Sequence of chain 28.C:
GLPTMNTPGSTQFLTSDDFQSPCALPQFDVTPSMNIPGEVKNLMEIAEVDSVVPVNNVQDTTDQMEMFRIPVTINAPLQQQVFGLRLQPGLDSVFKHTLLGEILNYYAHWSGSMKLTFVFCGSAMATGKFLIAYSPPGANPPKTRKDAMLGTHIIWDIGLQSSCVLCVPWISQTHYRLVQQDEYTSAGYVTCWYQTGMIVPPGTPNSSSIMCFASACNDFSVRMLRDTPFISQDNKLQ

Sequence of chain 27.C:
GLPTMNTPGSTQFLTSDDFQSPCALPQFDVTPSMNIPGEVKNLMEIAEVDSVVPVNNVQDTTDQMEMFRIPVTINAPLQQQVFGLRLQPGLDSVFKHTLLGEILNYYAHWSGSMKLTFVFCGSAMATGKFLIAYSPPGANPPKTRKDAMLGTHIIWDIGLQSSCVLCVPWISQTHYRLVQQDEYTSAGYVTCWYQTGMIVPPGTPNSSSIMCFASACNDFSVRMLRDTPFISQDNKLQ

Binding-site contacts:
Ligand atom C4C contacts residue MET117 of chain 27.A at 3.9 Å (hydrophobic).
Ligand atom N2 contacts residue THR97 of chain 27.A at 3.7 Å.
Ligand atom C5B contacts residue TYR146 of chain 27.A at 3.4 Å (hydrophobic).
Ligand atom C2A contacts residue TYR146 of chain 27.A at 3.7 Å (hydrophobic).
Ligand atom O1 contacts residue W711 of chain 27.F at 3.7 Å.
Ligand atom N3A contacts residue MET181 of chain 27.A at 3.3 Å.
Ligand atom C2C contacts residue LEU216 of chain 27.A at 3.7 Å (hydrophobic).
Ligand atom C2B contacts residue ILE219 of chain 27.A at 3.8 Å (hydrophobic).
Ligand atom C1B contacts residue ILE183 of chain 27.A at 4.0 Å (hydrophobic).
Ligand atom C3 contacts residue W711 of chain 27.F at 3.3 Å.
Ligand atom C1C contacts residue PHE115 of chain 27.A at 3.9 Å (hydrophobic).
Ligand atom C2A contacts residue MET181 of chain 27.A at 3.7 Å (hydrophobic).
Ligand atom C4A contacts residue MET181 of chain 27.A at 3.6 Å (hydrophobic).
Ligand atom C31 contacts residue ASN214 of chain 27.A at 3.3 Å.
Ligand atom C5A contacts residue ILE170 of chain 27.A at 3.8 Å (hydrophobic).
Ligand atom C5A contacts residue PRO168 of chain 27.A at 4.0 Å (hydrophobic).
Ligand atom N3A contacts residue TYR146 of chain 27.A at 4.0 Å.
Ligand atom O1B contacts residue ILE95 of chain 27.A at 3.6 Å.
Ligand atom O1 contacts residue THR97 of chain 27.A at 3.4 Å (h-bond).
Ligand atom C6B contacts residue ILE183 of chain 27.A at 3.6 Å (hydrophobic).
Ligand atom C4A contacts residue ALA24 of chain 27.C at 4.0 Å (hydrophobic).
Ligand atom C4B contacts residue TYR146 of chain 27.A at 3.7 Å (hydrophobic).
Ligand atom C31 contacts residue W711 of chain 27.F at 3.0 Å.
Ligand atom C2C contacts residue THR97 of chain 27.A at 3.9 Å.
Ligand atom C4A contacts residue ILE170 of chain 27.A at 3.9 Å (hydrophobic).
Ligand atom C3C contacts residue TYR192 of chain 27.A at 4.0 Å (hydrophobic).
Ligand atom C4 contacts residue TYR192 of chain 27.A at 3.5 Å (hydrophobic).
Ligand atom O1A contacts residue PHE121 of chain 27.A at 4.0 Å.
Ligand atom C3B contacts residue ILE219 of chain 27.A at 3.8 Å (hydrophobic).
Ligand atom C1C contacts residue THR97 of chain 27.A at 3.9 Å.
Ligand atom N2 contacts residue W711 of chain 27.F at 2.9 Å.
Ligand atom C4A contacts residue LEU14 of chain 28.C at 4.0 Å (hydrophobic).
Ligand atom C5B contacts residue ILE183 of chain 27.A at 3.7 Å (hydrophobic).
Ligand atom N3A contacts residue ALA24 of chain 27.C at 3.8 Å.
Ligand atom C4B contacts residue ILE183 of chain 27.A at 4.0 Å (hydrophobic).
Ligand atom C3C contacts residue LEU216 of chain 27.A at 3.7 Å (hydrophobic).
Ligand atom C31 contacts residue LEU216 of chain 27.A at 3.4 Å (hydrophobic).
Ligand atom C6C contacts residue ILE186 of chain 27.A at 3.9 Å (hydrophobic).
Ligand atom C6B contacts residue TYR146 of chain 27.A at 3.8 Å (hydrophobic).
Ligand atom C5A contacts residue ILE144 of chain 27.A at 3.7 Å (hydrophobic).

Sequence of chain 27.A:
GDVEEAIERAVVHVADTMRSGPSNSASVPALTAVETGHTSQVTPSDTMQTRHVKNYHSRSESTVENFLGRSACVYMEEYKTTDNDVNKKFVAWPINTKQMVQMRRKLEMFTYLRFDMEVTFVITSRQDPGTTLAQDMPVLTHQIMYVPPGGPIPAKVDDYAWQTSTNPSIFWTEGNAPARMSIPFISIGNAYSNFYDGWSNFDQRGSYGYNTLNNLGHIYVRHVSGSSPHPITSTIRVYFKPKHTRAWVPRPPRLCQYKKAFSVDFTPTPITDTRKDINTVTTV

The small molecule below binds the protein below.
Small molecule (SMILES): Cc1cc(CCCCCCCOc2ccc(C3=NCCO3)cc2)on1